Sequence of chain 2.A:
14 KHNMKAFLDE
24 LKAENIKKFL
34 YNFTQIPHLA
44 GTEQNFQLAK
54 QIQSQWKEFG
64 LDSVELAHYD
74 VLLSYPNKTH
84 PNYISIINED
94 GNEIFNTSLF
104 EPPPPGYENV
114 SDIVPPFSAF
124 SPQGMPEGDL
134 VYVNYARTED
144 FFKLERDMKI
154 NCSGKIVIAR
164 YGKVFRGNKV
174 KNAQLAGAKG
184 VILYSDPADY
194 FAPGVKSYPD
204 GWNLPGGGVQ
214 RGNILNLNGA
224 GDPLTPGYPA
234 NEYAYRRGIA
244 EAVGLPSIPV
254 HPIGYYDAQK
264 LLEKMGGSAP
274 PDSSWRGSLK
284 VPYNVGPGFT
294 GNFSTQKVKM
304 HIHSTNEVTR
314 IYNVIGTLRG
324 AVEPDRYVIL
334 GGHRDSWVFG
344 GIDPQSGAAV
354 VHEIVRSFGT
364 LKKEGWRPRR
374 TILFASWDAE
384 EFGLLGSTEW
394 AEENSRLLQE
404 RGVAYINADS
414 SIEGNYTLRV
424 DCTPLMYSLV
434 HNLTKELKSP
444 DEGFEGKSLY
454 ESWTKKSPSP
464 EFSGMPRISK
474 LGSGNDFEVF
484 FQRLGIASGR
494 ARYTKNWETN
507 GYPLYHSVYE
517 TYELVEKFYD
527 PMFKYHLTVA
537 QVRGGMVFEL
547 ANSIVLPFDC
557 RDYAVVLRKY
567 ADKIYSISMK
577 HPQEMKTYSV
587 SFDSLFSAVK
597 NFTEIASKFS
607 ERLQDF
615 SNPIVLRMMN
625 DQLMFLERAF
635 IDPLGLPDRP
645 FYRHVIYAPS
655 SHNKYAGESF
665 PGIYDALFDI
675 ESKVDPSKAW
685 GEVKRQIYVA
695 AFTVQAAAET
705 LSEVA

Sequence of chain 1.A:
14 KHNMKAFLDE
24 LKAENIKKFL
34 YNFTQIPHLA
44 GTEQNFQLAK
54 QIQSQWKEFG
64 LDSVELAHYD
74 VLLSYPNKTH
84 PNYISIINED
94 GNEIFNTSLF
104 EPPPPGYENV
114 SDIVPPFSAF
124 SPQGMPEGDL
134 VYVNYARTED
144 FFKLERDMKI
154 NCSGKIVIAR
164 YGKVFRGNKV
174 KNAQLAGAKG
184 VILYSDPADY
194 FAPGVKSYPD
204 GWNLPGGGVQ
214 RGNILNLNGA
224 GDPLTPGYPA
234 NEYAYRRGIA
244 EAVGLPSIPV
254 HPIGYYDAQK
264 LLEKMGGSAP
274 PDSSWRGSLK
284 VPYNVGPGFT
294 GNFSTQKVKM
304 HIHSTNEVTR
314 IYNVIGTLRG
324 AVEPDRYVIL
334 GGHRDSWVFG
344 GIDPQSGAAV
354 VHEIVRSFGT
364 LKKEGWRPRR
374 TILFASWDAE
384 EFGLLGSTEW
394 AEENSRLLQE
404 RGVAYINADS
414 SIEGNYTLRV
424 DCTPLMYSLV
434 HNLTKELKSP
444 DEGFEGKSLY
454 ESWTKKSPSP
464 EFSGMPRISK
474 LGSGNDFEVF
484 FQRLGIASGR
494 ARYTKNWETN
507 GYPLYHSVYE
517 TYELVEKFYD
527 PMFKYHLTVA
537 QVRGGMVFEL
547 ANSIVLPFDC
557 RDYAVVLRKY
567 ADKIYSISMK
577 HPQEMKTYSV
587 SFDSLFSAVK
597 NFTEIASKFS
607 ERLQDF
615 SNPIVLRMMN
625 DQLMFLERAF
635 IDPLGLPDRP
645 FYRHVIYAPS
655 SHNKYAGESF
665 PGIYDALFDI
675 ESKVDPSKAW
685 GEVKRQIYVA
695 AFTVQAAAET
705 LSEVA

This small molecule binds to this protein.
Small molecule (SMILES): CC(=O)N[C@H]1[C@H](O[C@H]2[C@H](O)[C@@H](NC(C)=O)CO[C@@H]2CO)O[C@H](CO)[C@@H](O[C@@H]2O[C@H](CO)[C@@H](O)[C@H](O[C@H]3O[C@H](CO)[C@@H](O)[C@H](O)[C@@H]3O)[C@@H]2O)[C@@H]1O

Binding-site contacts:
Ligand atom O3 contacts residue GLU235 of chain 2.A at 3.6 Å.
Ligand atom C2 contacts residue ARG313 of chain 2.A at 3.8 Å.
Ligand atom C2 contacts residue GLN699 of chain 1.A at 3.6 Å.
Ligand atom O4 contacts residue ARG313 of chain 2.A at 3.9 Å.
Ligand atom C3 contacts residue ASN597 of chain 1.A at 3.7 Å.
Ligand atom N2 contacts residue ASN597 of chain 1.A at 2.9 Å (h-bond).
Ligand atom O2 contacts residue HIS71 of chain 2.A at 2.9 Å (h-bond).
Ligand atom C8 contacts residue TYR236 of chain 2.A at 3.7 Å (hydrophobic).
Ligand atom C2 contacts residue ASN597 of chain 1.A at 2.4 Å.
Ligand atom C5 contacts residue GLU235 of chain 2.A at 3.8 Å.
Ligand atom C2 contacts residue GLU235 of chain 2.A at 3.4 Å.
Ligand atom O4 contacts residue GLU235 of chain 2.A at 2.6 Å (salt-bridge).
Ligand atom N2 contacts residue GLN699 of chain 1.A at 3.5 Å (h-bond).
Ligand atom C7 contacts residue GLN699 of chain 1.A at 3.3 Å.
Ligand atom C4 contacts residue ARG313 of chain 2.A at 3.5 Å.
Ligand atom O2 contacts residue ARG313 of chain 2.A at 3.5 Å (salt-bridge).
Ligand atom C6 contacts residue GLU235 of chain 2.A at 3.8 Å.
Ligand atom C1 contacts residue ARG313 of chain 2.A at 4.0 Å.
Ligand atom C1 contacts residue ASN597 of chain 1.A at 1.4 Å.
Ligand atom O7 contacts residue GLN699 of chain 1.A at 3.2 Å (h-bond).
Ligand atom C8 contacts residue GLN699 of chain 1.A at 4.1 Å.
Ligand atom O5 contacts residue HIS71 of chain 2.A at 3.5 Å.
Ligand atom C7 contacts residue ASN597 of chain 1.A at 3.8 Å.
Ligand atom C6 contacts residue HIS71 of chain 2.A at 3.9 Å.
Ligand atom C8 contacts residue SER593 of chain 1.A at 3.9 Å.
Ligand atom O3 contacts residue ARG313 of chain 2.A at 3.1 Å (salt-bridge).
Ligand atom O7 contacts residue TYR236 of chain 2.A at 4.0 Å.
Ligand atom C1 contacts residue GLN699 of chain 1.A at 3.8 Å.
Ligand atom O5 contacts residue ASN597 of chain 1.A at 2.3 Å (h-bond).
Ligand atom C3 contacts residue ARG313 of chain 2.A at 3.8 Å.
Ligand atom C2 contacts residue SER593 of chain 1.A at 3.7 Å.
Ligand atom C3 contacts residue ARG313 of chain 2.A at 3.7 Å.
Ligand atom C8 contacts residue ALA594 of chain 1.A at 3.8 Å (hydrophobic).
Ligand atom C5 contacts residue ASN597 of chain 1.A at 3.6 Å.
Ligand atom C1 contacts residue SER593 of chain 1.A at 3.6 Å.
Ligand atom C8 contacts residue SER590 of chain 1.A at 3.5 Å.
Ligand atom N2 contacts residue SER593 of chain 1.A at 2.9 Å (h-bond).
Ligand atom C4 contacts residue GLU235 of chain 2.A at 3.6 Å.
Ligand atom O2 contacts residue GLU235 of chain 2.A at 2.6 Å (salt-bridge).
Ligand atom C7 contacts residue SER593 of chain 1.A at 3.9 Å.